Binding-site contacts:
Ligand atom C3 contacts residue ASN364 of chain 1.A at 3.6 Å.
Ligand atom C5 contacts residue THR366 of chain 1.A at 4.0 Å.
Ligand atom C7 contacts residue ASN364 of chain 1.A at 3.1 Å.
Ligand atom O7 contacts residue ASN364 of chain 1.A at 3.6 Å.
Ligand atom O5 contacts residue THR366 of chain 1.A at 4.4 Å.
Ligand atom C8 contacts residue ASN364 of chain 1.A at 4.0 Å.
Ligand atom O7 contacts residue NAG1 of chain 1.KB at 3.0 Å (h-bond).
Ligand atom N2 contacts residue ASN364 of chain 1.A at 2.4 Å (h-bond).
Ligand atom C7 contacts residue NAG1 of chain 1.KB at 3.8 Å.
Ligand atom C8 contacts residue NAG1 of chain 1.KB at 3.8 Å.
Ligand atom C8 contacts residue THR350 of chain 1.A at 4.3 Å.
Ligand atom C1 contacts residue ASN364 of chain 1.A at 1.5 Å.
Ligand atom C2 contacts residue ASN364 of chain 1.A at 2.3 Å.
Ligand atom C1 contacts residue THR366 of chain 1.A at 3.9 Å.
Ligand atom C5 contacts residue ASN364 of chain 1.A at 3.8 Å.
Ligand atom O5 contacts residue ASN364 of chain 1.A at 2.7 Å (h-bond).
Ligand atom C4 contacts residue ASN364 of chain 1.A at 4.3 Å.

Sequence of chain 1.A:
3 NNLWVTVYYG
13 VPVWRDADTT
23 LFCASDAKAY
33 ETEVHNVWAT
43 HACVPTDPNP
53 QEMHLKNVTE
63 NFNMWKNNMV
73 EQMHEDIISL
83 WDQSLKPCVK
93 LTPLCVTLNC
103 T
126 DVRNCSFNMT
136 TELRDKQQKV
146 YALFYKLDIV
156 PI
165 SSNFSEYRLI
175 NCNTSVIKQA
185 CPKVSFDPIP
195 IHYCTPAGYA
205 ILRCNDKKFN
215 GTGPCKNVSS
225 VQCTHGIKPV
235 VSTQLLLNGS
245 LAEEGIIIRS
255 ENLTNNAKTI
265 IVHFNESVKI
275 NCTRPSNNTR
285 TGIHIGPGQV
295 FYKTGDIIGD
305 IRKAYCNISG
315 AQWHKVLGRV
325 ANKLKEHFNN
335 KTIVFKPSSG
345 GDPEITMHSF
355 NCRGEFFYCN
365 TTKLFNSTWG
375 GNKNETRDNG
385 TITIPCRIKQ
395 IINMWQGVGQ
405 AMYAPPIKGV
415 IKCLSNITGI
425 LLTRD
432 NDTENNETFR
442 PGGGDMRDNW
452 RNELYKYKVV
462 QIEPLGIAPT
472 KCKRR

The protein below binds the small molecule below.
Small molecule (SMILES): CC(=O)N[C@H]1[C@H](O[C@H]2[C@H](O)[C@@H](NC(C)=O)CO[C@@H]2CO)O[C@H](CO)[C@@H](O)[C@@H]1O